Binding-site contacts:
Ligand atom C18 contacts residue PHE391 of chain 2.A at 3.6 Å (hydrophobic).
Ligand atom N20 contacts residue LYS393 of chain 2.A at 3.6 Å.
Ligand atom C3 contacts residue PHE353 of chain 2.A at 3.3 Å (hydrophobic).
Ligand atom O22 contacts residue PHE391 of chain 2.A at 3.7 Å.
Ligand atom C23 contacts residue PHE396 of chain 2.A at 3.4 Å (hydrophobic).
Ligand atom C23 contacts residue LYS393 of chain 2.A at 3.7 Å.
Ligand atom N19 contacts residue PHE391 of chain 2.A at 3.6 Å.
Ligand atom C24 contacts residue PHE391 of chain 2.A at 3.8 Å (hydrophobic).
Ligand atom C24 contacts residue PRO252 of chain 2.A at 3.3 Å (hydrophobic).
Ligand atom C5 contacts residue PHE391 of chain 2.A at 3.2 Å (hydrophobic).
Ligand atom C17 contacts residue GLN265 of chain 2.A at 3.6 Å.
Ligand atom C9 contacts residue PHE353 of chain 2.A at 3.2 Å (hydrophobic).
Ligand atom C7 contacts residue PHE396 of chain 2.A at 3.7 Å (hydrophobic).
Ligand atom C1 contacts residue PHE391 of chain 2.A at 3.6 Å (hydrophobic).
Ligand atom O22 contacts residue HIS280 of chain 2.A at 3.3 Å (h-bond).
Ligand atom O22 contacts residue HIS198 of chain 2.A at 3.0 Å (h-bond).
Ligand atom O22 contacts residue CO1 of chain 2.B at 2.0 Å.
Ligand atom O4 contacts residue GLU366 of chain 2.A at 3.0 Å (salt-bridge).
Ligand atom N11 contacts residue PHE396 of chain 2.A at 3.6 Å.
Ligand atom C1 contacts residue CO1 of chain 2.B at 3.5 Å.
Ligand atom C2 contacts residue CO1 of chain 2.B at 3.0 Å.
Ligand atom C6 contacts residue PHE353 of chain 2.A at 3.8 Å (hydrophobic).
Ligand atom C15 contacts residue LEU399 of chain 2.A at 3.5 Å (hydrophobic).
Ligand atom C10 contacts residue PHE353 of chain 2.A at 3.7 Å (hydrophobic).
Ligand atom C12 contacts residue PHE396 of chain 2.A at 3.7 Å (hydrophobic).
Ligand atom O4 contacts residue PHE391 of chain 2.A at 3.7 Å.
Ligand atom C2 contacts residue PHE391 of chain 2.A at 3.5 Å (hydrophobic).
Ligand atom O4 contacts residue HIS280 of chain 2.A at 3.1 Å (h-bond).
Ligand atom C15 contacts residue PHE396 of chain 2.A at 3.9 Å (hydrophobic).
Ligand atom C18 contacts residue CO1 of chain 2.B at 3.1 Å.
Ligand atom C5 contacts residue GLN351 of chain 2.A at 3.9 Å.
Ligand atom C10 contacts residue HIS280 of chain 2.A at 3.8 Å.
Ligand atom C7 contacts residue PHE353 of chain 2.A at 3.6 Å (hydrophobic).
Ligand atom C8 contacts residue PHE353 of chain 2.A at 3.5 Å (hydrophobic).
Ligand atom C5 contacts residue PHE353 of chain 2.A at 3.6 Å (hydrophobic).
Ligand atom O4 contacts residue PHE353 of chain 2.A at 3.5 Å.
Ligand atom C6 contacts residue GLY392 of chain 2.A at 3.3 Å.
Ligand atom O4 contacts residue CO1 of chain 2.B at 2.1 Å.
Ligand atom C5 contacts residue GLY392 of chain 2.A at 3.7 Å.
Ligand atom C2 contacts residue HIS280 of chain 2.A at 3.8 Å.

Sequence of chain 2.A:
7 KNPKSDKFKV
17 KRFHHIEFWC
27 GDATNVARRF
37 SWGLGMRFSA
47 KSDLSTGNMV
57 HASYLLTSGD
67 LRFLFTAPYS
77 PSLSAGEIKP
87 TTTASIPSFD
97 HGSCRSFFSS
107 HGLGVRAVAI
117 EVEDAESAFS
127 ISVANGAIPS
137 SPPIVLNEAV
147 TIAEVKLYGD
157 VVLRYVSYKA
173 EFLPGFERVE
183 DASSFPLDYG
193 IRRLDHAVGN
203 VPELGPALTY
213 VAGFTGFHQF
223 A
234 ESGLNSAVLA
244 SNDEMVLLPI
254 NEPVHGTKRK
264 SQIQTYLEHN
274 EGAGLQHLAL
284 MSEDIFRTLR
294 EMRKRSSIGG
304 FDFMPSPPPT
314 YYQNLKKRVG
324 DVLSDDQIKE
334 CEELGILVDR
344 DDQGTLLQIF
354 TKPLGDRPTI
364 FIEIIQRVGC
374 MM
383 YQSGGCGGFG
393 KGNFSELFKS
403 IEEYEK

This small molecule binds to this protein.
Small molecule (SMILES): Cc1nn(C)c(O)c1C(=O)c1ccc2c(c1C)n(C(C)C)c(=O)n2C